The protein below binds the small molecule below.
Small molecule (SMILES): CC(=O)N[C@@H]1[C@@H](O)[C@H](O)[C@@H](CO)O[C@H]1O

Binding-site contacts:
Ligand atom C1 contacts residue ASN457 of chain 1.A at 1.4 Å.
Ligand atom N2 contacts residue ASN457 of chain 1.A at 2.9 Å (h-bond).
Ligand atom C4 contacts residue ASN457 of chain 1.A at 4.2 Å.
Ligand atom C6 contacts residue ASN457 of chain 1.A at 4.5 Å.
Ligand atom C3 contacts residue ASN457 of chain 1.A at 3.8 Å.
Ligand atom O6 contacts residue ASN457 of chain 1.A at 4.0 Å.
Ligand atom C7 contacts residue ASN457 of chain 1.A at 4.0 Å.
Ligand atom C2 contacts residue ASN457 of chain 1.A at 2.5 Å.
Ligand atom O5 contacts residue ASN457 of chain 1.A at 2.4 Å (h-bond).
Ligand atom C5 contacts residue ASN457 of chain 1.A at 3.7 Å.

Sequence of chain 1.A:
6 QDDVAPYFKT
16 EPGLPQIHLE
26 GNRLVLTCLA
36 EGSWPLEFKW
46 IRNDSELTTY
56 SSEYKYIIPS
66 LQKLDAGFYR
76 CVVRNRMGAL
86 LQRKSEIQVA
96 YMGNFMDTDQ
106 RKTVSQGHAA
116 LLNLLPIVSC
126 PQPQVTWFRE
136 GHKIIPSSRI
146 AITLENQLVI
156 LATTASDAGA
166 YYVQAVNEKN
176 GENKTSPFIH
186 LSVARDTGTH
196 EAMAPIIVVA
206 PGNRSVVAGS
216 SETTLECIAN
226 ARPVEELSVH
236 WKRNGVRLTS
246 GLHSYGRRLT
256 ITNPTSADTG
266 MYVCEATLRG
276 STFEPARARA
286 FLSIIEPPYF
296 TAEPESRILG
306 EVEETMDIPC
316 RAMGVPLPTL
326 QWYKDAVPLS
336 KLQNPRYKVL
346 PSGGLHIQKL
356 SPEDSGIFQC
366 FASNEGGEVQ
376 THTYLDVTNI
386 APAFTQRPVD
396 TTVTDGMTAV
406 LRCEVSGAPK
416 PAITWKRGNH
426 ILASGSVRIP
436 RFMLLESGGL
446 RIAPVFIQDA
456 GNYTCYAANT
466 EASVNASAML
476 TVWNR